Sequence of chain 1.B:
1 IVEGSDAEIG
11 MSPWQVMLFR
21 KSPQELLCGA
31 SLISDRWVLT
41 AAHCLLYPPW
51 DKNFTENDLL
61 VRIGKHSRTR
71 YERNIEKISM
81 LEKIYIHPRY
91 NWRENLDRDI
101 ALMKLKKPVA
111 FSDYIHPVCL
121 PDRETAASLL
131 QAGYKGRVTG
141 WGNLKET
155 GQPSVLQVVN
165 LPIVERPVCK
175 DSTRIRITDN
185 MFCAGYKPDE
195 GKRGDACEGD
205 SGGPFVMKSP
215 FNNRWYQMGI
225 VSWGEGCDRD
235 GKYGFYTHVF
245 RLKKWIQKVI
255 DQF

The small molecule below binds the protein below.
Small molecule (SMILES): [H]/N=C(\N)c1ccc(CNC(=O)[C@@H]2CCCN2C(=O)[C@@H](CC2CCCCC2)NCC(=O)O)s1

Binding-site contacts:
Ligand atom C13 contacts residue SER226 of chain 1.B at 3.8 Å.
Ligand atom N10 contacts residue SER226 of chain 1.B at 3.0 Å (h-bond).
Ligand atom C23 contacts residue GLY230 of chain 1.B at 3.7 Å.
Ligand atom C24 contacts residue GLY228 of chain 1.B at 3.4 Å.
Ligand atom C20 contacts residue GLY228 of chain 1.B at 3.4 Å.
Ligand atom C16 contacts residue TRP50 of chain 1.B at 3.7 Å (hydrophobic).
Ligand atom C14 contacts residue HIS43 of chain 1.B at 3.4 Å.
Ligand atom C18 contacts residue TRP227 of chain 1.B at 3.8 Å (hydrophobic).
Ligand atom N7 contacts residue ASP199 of chain 1.B at 2.7 Å (salt-bridge).
Ligand atom N7 contacts residue GLY230 of chain 1.B at 3.0 Å (h-bond).
Ligand atom C15 contacts residue TYR47 of chain 1.B at 3.6 Å (hydrophobic).
Ligand atom C2 contacts residue GLY228 of chain 1.B at 3.8 Å.
Ligand atom N10 contacts residue HIS43 of chain 1.B at 3.9 Å.
Ligand atom C11 contacts residue SER226 of chain 1.B at 3.8 Å.
Ligand atom C1 contacts residue GLY228 of chain 1.B at 3.7 Å.
Ligand atom O31 contacts residue GLY228 of chain 1.B at 3.3 Å (h-bond).
Ligand atom S5 contacts residue VAL225 of chain 1.B at 3.8 Å.
Ligand atom N7 contacts residue ALA200 of chain 1.B at 3.3 Å (h-bond).
Ligand atom O31 contacts residue GLU229 of chain 1.B at 3.3 Å.
Ligand atom C6 contacts residue ASP199 of chain 1.B at 3.5 Å.
Ligand atom C26 contacts residue TRP227 of chain 1.B at 3.6 Å (hydrophobic).
Ligand atom C29 contacts residue TYR47 of chain 1.B at 3.3 Å (hydrophobic).
Ligand atom C9 contacts residue SER205 of chain 1.B at 3.1 Å.
Ligand atom N8 contacts residue GLY238 of chain 1.B at 3.5 Å.
Ligand atom N8 contacts residue ASP199 of chain 1.B at 2.9 Å (salt-bridge).
Ligand atom N7 contacts residue GLY228 of chain 1.B at 3.9 Å.
Ligand atom C6 contacts residue ALA200 of chain 1.B at 3.3 Å (hydrophobic).
Ligand atom C22 contacts residue GLY228 of chain 1.B at 3.7 Å.
Ligand atom N21 contacts residue GLY228 of chain 1.B at 2.8 Å (h-bond).
Ligand atom N10 contacts residue TRP227 of chain 1.B at 3.8 Å.
Ligand atom O31 contacts residue GLY230 of chain 1.B at 2.7 Å (h-bond).
Ligand atom C2 contacts residue GLY230 of chain 1.B at 3.5 Å.
Ligand atom C23 contacts residue GLY228 of chain 1.B at 3.7 Å.
Ligand atom C18 contacts residue GLY228 of chain 1.B at 3.5 Å.
Ligand atom N8 contacts residue ALA200 of chain 1.B at 3.4 Å (h-bond).
Ligand atom N10 contacts residue SER205 of chain 1.B at 3.5 Å (h-bond).
Ligand atom O19 contacts residue GLY228 of chain 1.B at 2.8 Å (h-bond).
Ligand atom O19 contacts residue TRP227 of chain 1.B at 3.1 Å.
Ligand atom C28 contacts residue GLU94 of chain 1.B at 3.5 Å.
Ligand atom C6 contacts residue GLY228 of chain 1.B at 3.8 Å.